Sequence of chain 1.B:
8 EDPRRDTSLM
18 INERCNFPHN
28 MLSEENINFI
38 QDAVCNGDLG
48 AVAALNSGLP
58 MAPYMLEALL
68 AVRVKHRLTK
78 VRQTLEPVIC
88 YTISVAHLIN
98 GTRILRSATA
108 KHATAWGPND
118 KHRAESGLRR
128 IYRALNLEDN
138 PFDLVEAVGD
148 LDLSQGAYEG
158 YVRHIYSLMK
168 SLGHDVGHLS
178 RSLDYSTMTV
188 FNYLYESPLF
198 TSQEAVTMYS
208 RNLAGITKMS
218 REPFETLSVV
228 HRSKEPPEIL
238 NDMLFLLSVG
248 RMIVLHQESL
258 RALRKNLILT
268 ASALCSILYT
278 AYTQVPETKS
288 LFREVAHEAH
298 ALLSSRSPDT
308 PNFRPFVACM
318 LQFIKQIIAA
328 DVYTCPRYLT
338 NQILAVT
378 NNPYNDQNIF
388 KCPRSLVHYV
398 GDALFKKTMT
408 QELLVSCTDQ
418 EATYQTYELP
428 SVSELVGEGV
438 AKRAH

Binding-site contacts:
Ligand atom O6 contacts residue ARG218 of chain 1.B at 3.0 Å (salt-bridge).
Ligand atom C3 contacts residue ARG218 of chain 1.B at 3.5 Å.
Ligand atom O5 contacts residue LYS108 of chain 1.B at 3.7 Å.
Ligand atom O6 contacts residue GLU219 of chain 1.B at 3.6 Å.
Ligand atom C4 contacts residue ARG218 of chain 1.B at 3.9 Å.
Ligand atom O6 contacts residue LYS108 of chain 1.B at 4.1 Å.
Ligand atom O6 contacts residue PRO220 of chain 1.B at 3.8 Å.
Ligand atom O5 contacts residue ALA107 of chain 1.B at 4.2 Å.
Ligand atom O5 contacts residue THR111 of chain 1.B at 3.8 Å.

A small-molecule ligand and the protein it binds are described below.
Small molecule (SMILES): C[C@@H](O)[C@@H](C)O